This small molecule binds to this protein.
Small molecule (SMILES): CC(=O)N[C@@H]1[C@@H](O)[C@H](O)[C@@H](CO)O[C@H]1O

Sequence of chain 1.A:
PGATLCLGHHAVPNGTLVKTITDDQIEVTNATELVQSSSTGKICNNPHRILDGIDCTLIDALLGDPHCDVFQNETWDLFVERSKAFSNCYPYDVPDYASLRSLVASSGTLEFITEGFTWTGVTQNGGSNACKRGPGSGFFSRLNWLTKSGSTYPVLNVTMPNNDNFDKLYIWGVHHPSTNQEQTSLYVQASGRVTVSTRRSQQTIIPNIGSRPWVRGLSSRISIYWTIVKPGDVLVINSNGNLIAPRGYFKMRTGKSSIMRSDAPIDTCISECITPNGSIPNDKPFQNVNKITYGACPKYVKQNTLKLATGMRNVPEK

Binding-site contacts:
Ligand atom C3 contacts residue ASN159 of chain 1.E at 3.7 Å.
Ligand atom C7 contacts residue SER213 of chain 1.A at 3.4 Å.
Ligand atom N2 contacts residue SER213 of chain 1.A at 2.8 Å (h-bond).
Ligand atom C1 contacts residue ASN159 of chain 1.E at 1.4 Å.
Ligand atom O5 contacts residue ASN159 of chain 1.E at 2.4 Å (h-bond).
Ligand atom C7 contacts residue ASN159 of chain 1.E at 3.4 Å.
Ligand atom C2 contacts residue SER213 of chain 1.A at 3.9 Å.
Ligand atom C3 contacts residue SER213 of chain 1.A at 4.2 Å.
Ligand atom O6 contacts residue THR161 of chain 1.E at 4.0 Å.
Ligand atom C5 contacts residue ASN159 of chain 1.E at 3.7 Å.
Ligand atom C6 contacts residue THR161 of chain 1.E at 3.6 Å.
Ligand atom C4 contacts residue ASN159 of chain 1.E at 4.1 Å.
Ligand atom N2 contacts residue ASN159 of chain 1.E at 2.8 Å (h-bond).
Ligand atom O7 contacts residue ASN159 of chain 1.E at 3.4 Å (h-bond).
Ligand atom C8 contacts residue THR181 of chain 1.A at 4.0 Å.
Ligand atom C2 contacts residue ASN159 of chain 1.E at 2.3 Å.
Ligand atom C8 contacts residue SER180 of chain 1.A at 4.4 Å.
Ligand atom C8 contacts residue SER213 of chain 1.A at 3.2 Å.
Ligand atom C1 contacts residue SER213 of chain 1.A at 4.3 Å.

Sequence of chain 1.E:
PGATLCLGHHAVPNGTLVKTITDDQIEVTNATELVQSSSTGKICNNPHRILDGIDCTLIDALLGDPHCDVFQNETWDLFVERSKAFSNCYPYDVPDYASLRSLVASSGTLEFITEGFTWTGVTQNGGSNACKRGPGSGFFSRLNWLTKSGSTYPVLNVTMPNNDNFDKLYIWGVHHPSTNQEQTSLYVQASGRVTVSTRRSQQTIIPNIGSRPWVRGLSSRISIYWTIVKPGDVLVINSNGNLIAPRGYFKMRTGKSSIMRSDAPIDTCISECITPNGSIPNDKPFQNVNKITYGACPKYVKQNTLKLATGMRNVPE